A protein and the small-molecule ligand that binds it are described below.
Small molecule (SMILES): CC(C)C[C@H](N)C(=O)N[C@@H](CO)C(=O)N[C@@H](CCCN=C(N)N)C(=O)N[C@H](C(=O)N[C@@H](C)C(=O)N[C@@H](CCCCN)C(=O)N[C@@H](CCCN=C(N)N)C(=O)N[C@@H](C)C(=O)O)C(C)C

Sequence of chain 1.B:
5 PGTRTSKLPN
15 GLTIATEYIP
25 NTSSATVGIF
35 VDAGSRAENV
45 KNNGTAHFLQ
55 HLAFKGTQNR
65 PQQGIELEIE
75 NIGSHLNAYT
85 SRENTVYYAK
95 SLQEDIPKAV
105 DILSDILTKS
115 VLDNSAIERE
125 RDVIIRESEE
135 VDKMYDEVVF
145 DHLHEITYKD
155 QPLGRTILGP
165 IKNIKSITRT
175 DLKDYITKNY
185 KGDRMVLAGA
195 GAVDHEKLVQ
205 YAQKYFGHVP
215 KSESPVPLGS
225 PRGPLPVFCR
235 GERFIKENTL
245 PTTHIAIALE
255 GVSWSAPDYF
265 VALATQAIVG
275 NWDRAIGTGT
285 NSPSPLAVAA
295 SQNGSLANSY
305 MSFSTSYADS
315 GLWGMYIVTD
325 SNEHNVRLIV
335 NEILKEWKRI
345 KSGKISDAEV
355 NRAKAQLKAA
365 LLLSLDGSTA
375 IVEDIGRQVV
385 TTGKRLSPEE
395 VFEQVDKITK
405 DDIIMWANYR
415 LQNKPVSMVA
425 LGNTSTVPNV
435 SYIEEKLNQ

Binding-site contacts:
Ligand atom C contacts residue THR84 of chain 1.B at 3.6 Å.
Ligand atom O contacts residue SER85 of chain 1.B at 3.5 Å.
Ligand atom O contacts residue HIS51 of chain 1.B at 3.4 Å (h-bond).
Ligand atom O contacts residue TYR83 of chain 1.B at 3.2 Å.
Ligand atom NH2 contacts residue GLU141 of chain 1.B at 3.3 Å (salt-bridge).
Ligand atom CE contacts residue TYR83 of chain 1.B at 3.4 Å (hydrophobic).
Ligand atom OG contacts residue SER308 of chain 1.B at 3.4 Å (h-bond).
Ligand atom C contacts residue GLN54 of chain 1.B at 3.4 Å.
Ligand atom NH1 contacts residue VAL135 of chain 1.B at 3.4 Å.
Ligand atom CG contacts residue LEU162 of chain 1.B at 3.3 Å (hydrophobic).
Ligand atom NH1 contacts residue ASP145 of chain 1.B at 3.7 Å.
Ligand atom NZ contacts residue TYR83 of chain 1.B at 3.6 Å.
Ligand atom OXT contacts residue GLN54 of chain 1.B at 2.7 Å (h-bond).
Ligand atom CA contacts residue THR84 of chain 1.B at 3.9 Å.
Ligand atom O contacts residue THR84 of chain 1.B at 2.8 Å (h-bond).
Ligand atom CD contacts residue TYR83 of chain 1.B at 3.8 Å (hydrophobic).
Ligand atom NZ contacts residue GLU377 of chain 1.B at 3.2 Å (salt-bridge).
Ligand atom O contacts residue ZN1 of chain 1.M at 1.8 Å.
Ligand atom O contacts residue ILE161 of chain 1.B at 3.8 Å.
Ligand atom CA contacts residue THR84 of chain 1.B at 3.5 Å.
Ligand atom CG contacts residue TYR83 of chain 1.B at 3.5 Å (hydrophobic).
Ligand atom CB contacts residue SER308 of chain 1.B at 3.6 Å.
Ligand atom CA contacts residue GLN54 of chain 1.B at 3.8 Å.
Ligand atom N contacts residue THR84 of chain 1.B at 2.9 Å (h-bond).
Ligand atom CE contacts residue GLU377 of chain 1.B at 3.7 Å.
Ligand atom C contacts residue HIS55 of chain 1.B at 3.8 Å.
Ligand atom O contacts residue GLN54 of chain 1.B at 3.1 Å (h-bond).
Ligand atom CB contacts residue ILE161 of chain 1.B at 3.9 Å (hydrophobic).
Ligand atom CD1 contacts residue LEU267 of chain 1.B at 3.5 Å (hydrophobic).
Ligand atom OXT contacts residue ZN1 of chain 1.M at 3.2 Å.
Ligand atom O contacts residue GLU131 of chain 1.B at 2.9 Å (salt-bridge).
Ligand atom NH1 contacts residue GLU141 of chain 1.B at 3.8 Å.
Ligand atom CD2 contacts residue LEU365 of chain 1.B at 3.0 Å (hydrophobic).
Ligand atom O contacts residue HIS55 of chain 1.B at 3.3 Å (h-bond).
Ligand atom OXT contacts residue HIS55 of chain 1.B at 3.5 Å (h-bond).
Ligand atom OG contacts residue PHE307 of chain 1.B at 3.2 Å.
Ligand atom C contacts residue ZN1 of chain 1.M at 2.8 Å.
Ligand atom NH2 contacts residue MET305 of chain 1.B at 3.9 Å.
Ligand atom OG contacts residue GLN270 of chain 1.B at 3.6 Å (h-bond).
Ligand atom NE contacts residue VAL135 of chain 1.B at 3.9 Å.